Binding-site contacts:
Ligand atom O contacts residue NH21 of chain 1.U at 2.3 Å (h-bond).
Ligand atom N contacts residue GLY73 of chain 1.B at 3.1 Å (h-bond).
Ligand atom CB contacts residue PHE61 of chain 1.B at 3.5 Å (hydrophobic).
Ligand atom CA contacts residue HIS127 of chain 1.B at 3.4 Å.
Ligand atom O contacts residue NH21 of chain 1.U at 3.2 Å (h-bond).
Ligand atom NE2 contacts residue MET62 of chain 1.B at 3.4 Å (h-bond).
Ligand atom NE1 contacts residue TRP122 of chain 1.B at 3.5 Å (h-bond).
Ligand atom CZ2 contacts residue ILE58 of chain 1.B at 3.5 Å (hydrophobic).
Ligand atom CA contacts residue WHL1 of chain 1.V at 3.5 Å.
Ligand atom CA contacts residue NH21 of chain 1.U at 2.6 Å.
Ligand atom CA contacts residue GLY73 of chain 1.B at 3.6 Å.
Ligand atom O contacts residue GLN64 of chain 1.B at 3.2 Å (h-bond).
Ligand atom CE2 contacts residue TRP122 of chain 1.B at 3.6 Å (hydrophobic).
Ligand atom N contacts residue ASN103 of chain 1.B at 3.5 Å (h-bond).
Ligand atom CA contacts residue TRP122 of chain 1.B at 3.5 Å (hydrophobic).
Ligand atom CB contacts residue ASN103 of chain 1.B at 3.5 Å.
Ligand atom C contacts residue NH21 of chain 1.U at 3.3 Å.
Ligand atom N contacts residue HIS127 of chain 1.B at 3.3 Å (h-bond).
Ligand atom ND2 contacts residue ASN72 of chain 1.B at 3.6 Å.
Ligand atom CB contacts residue WHL1 of chain 1.V at 2.8 Å.
Ligand atom N contacts residue NH21 of chain 1.U at 2.8 Å (h-bond).
Ligand atom SG contacts residue GLY105 of chain 1.B at 3.5 Å (h-bond).
Ligand atom CE1 contacts residue GLN64 of chain 1.B at 3.1 Å.
Ligand atom SG contacts residue WHL1 of chain 1.V at 1.8 Å.
Ligand atom CB contacts residue WHL1 of chain 1.V at 3.4 Å.
Ligand atom CH2 contacts residue ARG149 of chain 1.B at 3.4 Å.
Ligand atom N contacts residue ASN103 of chain 1.B at 3.4 Å (h-bond).
Ligand atom CA contacts residue ASN103 of chain 1.B at 3.3 Å.
Ligand atom O contacts residue NH21 of chain 1.U at 3.5 Å (h-bond).
Ligand atom C contacts residue ASN103 of chain 1.B at 3.3 Å.
Ligand atom OD1 contacts residue GLY73 of chain 1.B at 3.6 Å (h-bond).
Ligand atom NE2 contacts residue GLN64 of chain 1.B at 3.3 Å (h-bond).
Ligand atom SG contacts residue ALA104 of chain 1.B at 3.5 Å.
Ligand atom CD1 contacts residue TRP122 of chain 1.B at 3.3 Å (hydrophobic).
Ligand atom NE2 contacts residue THR108 of chain 1.B at 3.0 Å (h-bond).
Ligand atom CB contacts residue HIS127 of chain 1.B at 3.4 Å.
Ligand atom CH2 contacts residue ILE58 of chain 1.B at 3.5 Å (hydrophobic).
Ligand atom CB contacts residue NH21 of chain 1.U at 3.5 Å.
Ligand atom O contacts residue NH21 of chain 1.U at 3.5 Å (h-bond).
Ligand atom C contacts residue NH21 of chain 1.U at 1.4 Å.

This protein binds this small molecule.
Small molecule (SMILES): CC(C)[C@H](NC(=O)[C@H](Cc1cnc[nH]1)NC(=O)[C@H](CS)NC(=O)[C@H](CC(=O)O)NC(=O)[C@H](CCC(N)=O)NC(=O)[C@H](CC(N)=O)NC(=O)[C@H](C)NC(=O)[C@@H]1CCCN1)C(=O)N[C@@H](C)C(=O)N[C@@H](C)C(=O)N[C@@H](CC1=c2ccccc2=NC1)C(=O)N[C@@H](CC1=NC=NC1)C(=O)N[C@@H](CS)C(=O)N[C@@H](CC1=c2ccccc2=NC1)C(=O)N[C@@H](CCC(N)=O)C(=O)N[C@H](C=O)CCCN=C(N)N

Sequence of chain 1.B:
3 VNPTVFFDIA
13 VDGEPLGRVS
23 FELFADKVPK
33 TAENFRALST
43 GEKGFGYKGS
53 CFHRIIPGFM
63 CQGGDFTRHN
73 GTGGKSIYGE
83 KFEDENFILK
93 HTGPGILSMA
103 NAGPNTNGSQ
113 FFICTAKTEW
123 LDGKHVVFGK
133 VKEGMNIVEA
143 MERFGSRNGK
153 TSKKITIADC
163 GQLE